The small molecule below binds the protein below.
Small molecule (SMILES): O=C(O)COP(=O)(O)O

Sequence of chain 1.A:
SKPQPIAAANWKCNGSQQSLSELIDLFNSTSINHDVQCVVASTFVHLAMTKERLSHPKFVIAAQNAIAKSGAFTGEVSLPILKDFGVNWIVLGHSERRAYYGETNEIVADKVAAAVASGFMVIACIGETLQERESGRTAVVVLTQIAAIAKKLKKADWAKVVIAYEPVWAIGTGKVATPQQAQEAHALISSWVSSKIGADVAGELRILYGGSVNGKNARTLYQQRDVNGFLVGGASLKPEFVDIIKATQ

Binding-site contacts:
Ligand atom C1 contacts residue GLY234 of chain 1.A at 4.1 Å.
Ligand atom O3P contacts residue GLY173 of chain 1.A at 2.9 Å (h-bond).
Ligand atom O2P contacts residue SER213 of chain 1.A at 3.5 Å (h-bond).
Ligand atom O2 contacts residue GLU167 of chain 1.A at 3.8 Å.
Ligand atom P contacts residue GLY173 of chain 1.A at 4.0 Å.
Ligand atom P contacts residue GLY234 of chain 1.A at 3.6 Å.
Ligand atom O2P contacts residue VAL214 of chain 1.A at 4.1 Å.
Ligand atom O3P contacts residue SER213 of chain 1.A at 2.6 Å (h-bond).
Ligand atom O4P contacts residue GLY173 of chain 1.A at 4.0 Å.
Ligand atom O1 contacts residue LYS13 of chain 1.A at 4.0 Å.
Ligand atom O1 contacts residue ASN11 of chain 1.A at 3.2 Å (h-bond).
Ligand atom C1 contacts residue HIS95 of chain 1.A at 3.4 Å.
Ligand atom O3P contacts residue ALA171 of chain 1.A at 3.4 Å (h-bond).
Ligand atom O1P contacts residue GLY234 of chain 1.A at 3.4 Å.
Ligand atom O2P contacts residue GLY234 of chain 1.A at 2.8 Å (h-bond).
Ligand atom P contacts residue SER213 of chain 1.A at 3.6 Å.
Ligand atom O2P contacts residue VAL233 of chain 1.A at 3.9 Å.
Ligand atom C1 contacts residue GLU167 of chain 1.A at 3.1 Å.
Ligand atom O3P contacts residue GLY212 of chain 1.A at 3.5 Å.
Ligand atom O1P contacts residue ILE172 of chain 1.A at 3.8 Å.
Ligand atom O1 contacts residue LEU232 of chain 1.A at 3.6 Å.
Ligand atom P contacts residue GLY235 of chain 1.A at 3.9 Å.
Ligand atom O1 contacts residue HIS95 of chain 1.A at 3.2 Å (h-bond).
Ligand atom C1 contacts residue ASN11 of chain 1.A at 4.1 Å.
Ligand atom O4P contacts residue GLY235 of chain 1.A at 3.0 Å (h-bond).
Ligand atom C2 contacts residue GLY234 of chain 1.A at 3.3 Å.
Ligand atom O1P contacts residue LYS13 of chain 1.A at 3.3 Å (salt-bridge).
Ligand atom C2 contacts residue GLY212 of chain 1.A at 4.0 Å.
Ligand atom C2 contacts residue VAL233 of chain 1.A at 4.1 Å (hydrophobic).
Ligand atom C1 contacts residue LYS13 of chain 1.A at 3.5 Å.
Ligand atom O2 contacts residue HIS95 of chain 1.A at 2.7 Å (h-bond).
Ligand atom O4P contacts residue GLY234 of chain 1.A at 3.6 Å.
Ligand atom O2P contacts residue GLY235 of chain 1.A at 3.7 Å.
Ligand atom O1 contacts residue GLU167 of chain 1.A at 2.9 Å (salt-bridge).
Ligand atom O3P contacts residue ILE172 of chain 1.A at 3.5 Å.
Ligand atom O2 contacts residue ILE172 of chain 1.A at 3.4 Å.
Ligand atom C2 contacts residue GLU167 of chain 1.A at 3.4 Å.
Ligand atom O2 contacts residue LYS13 of chain 1.A at 2.6 Å (salt-bridge).
Ligand atom C2 contacts residue LYS13 of chain 1.A at 4.0 Å.
Ligand atom C2 contacts residue LEU232 of chain 1.A at 4.0 Å (hydrophobic).